This protein binds this small molecule.
Small molecule (SMILES): CC(=O)N[C@@H]1[C@@H](O)[C@H](O)[C@@H](CO)O[C@H]1O

Binding-site contacts:
Ligand atom O7 contacts residue LEU229 of chain 1.B at 4.0 Å.
Ligand atom C2 contacts residue SER255 of chain 1.B at 3.7 Å.
Ligand atom O5 contacts residue SER255 of chain 1.B at 3.2 Å (h-bond).
Ligand atom C5 contacts residue ASN406 of chain 1.B at 3.7 Å.
Ligand atom C5 contacts residue SER255 of chain 1.B at 4.4 Å.
Ligand atom C6 contacts residue GLU257 of chain 1.B at 4.4 Å.
Ligand atom C3 contacts residue ASN406 of chain 1.B at 3.8 Å.
Ligand atom C2 contacts residue ASN406 of chain 1.B at 2.5 Å.
Ligand atom C1 contacts residue SER255 of chain 1.B at 3.3 Å.
Ligand atom C1 contacts residue ASN406 of chain 1.B at 1.4 Å.
Ligand atom C7 contacts residue ASN406 of chain 1.B at 3.7 Å.
Ligand atom C8 contacts residue ASN406 of chain 1.B at 4.0 Å.
Ligand atom N2 contacts residue ASN406 of chain 1.B at 2.8 Å (h-bond).
Ligand atom O7 contacts residue ASN406 of chain 1.B at 4.5 Å.
Ligand atom C4 contacts residue ASN406 of chain 1.B at 4.2 Å.
Ligand atom O5 contacts residue ASN406 of chain 1.B at 2.4 Å (h-bond).

Sequence of chain 1.B:
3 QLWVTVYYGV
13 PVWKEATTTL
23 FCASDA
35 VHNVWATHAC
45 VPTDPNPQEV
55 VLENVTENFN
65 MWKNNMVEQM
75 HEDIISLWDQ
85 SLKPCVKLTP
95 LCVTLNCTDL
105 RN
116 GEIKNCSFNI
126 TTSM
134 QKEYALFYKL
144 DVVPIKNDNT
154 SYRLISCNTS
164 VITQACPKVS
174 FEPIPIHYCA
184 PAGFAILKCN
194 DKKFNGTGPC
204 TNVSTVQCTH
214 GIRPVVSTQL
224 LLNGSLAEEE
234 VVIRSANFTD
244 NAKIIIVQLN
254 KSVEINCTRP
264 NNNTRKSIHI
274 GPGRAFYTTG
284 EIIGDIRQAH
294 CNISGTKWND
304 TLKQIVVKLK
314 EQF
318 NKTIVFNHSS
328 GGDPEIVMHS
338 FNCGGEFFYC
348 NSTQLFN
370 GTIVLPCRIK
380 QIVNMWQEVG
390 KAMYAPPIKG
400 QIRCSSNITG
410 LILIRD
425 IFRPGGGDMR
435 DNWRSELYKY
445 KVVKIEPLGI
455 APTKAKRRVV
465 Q